Sequence of chain 1.A:
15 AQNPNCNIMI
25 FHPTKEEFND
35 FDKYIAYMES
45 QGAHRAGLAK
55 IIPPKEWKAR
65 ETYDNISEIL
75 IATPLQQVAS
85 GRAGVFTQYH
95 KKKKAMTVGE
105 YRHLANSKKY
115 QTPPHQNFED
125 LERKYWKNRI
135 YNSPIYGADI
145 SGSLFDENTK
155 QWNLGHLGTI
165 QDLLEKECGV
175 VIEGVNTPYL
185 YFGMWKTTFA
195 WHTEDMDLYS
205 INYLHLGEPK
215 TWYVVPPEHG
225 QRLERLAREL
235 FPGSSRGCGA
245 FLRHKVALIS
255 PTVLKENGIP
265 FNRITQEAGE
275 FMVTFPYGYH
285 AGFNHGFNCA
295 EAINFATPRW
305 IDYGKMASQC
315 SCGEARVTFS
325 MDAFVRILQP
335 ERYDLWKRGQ

Binding-site contacts:
Ligand atom C09 contacts residue HIS196 of chain 1.A at 3.1 Å.
Ligand atom N15 contacts residue HIS284 of chain 1.A at 3.3 Å (h-bond).
Ligand atom C01 contacts residue NI1 of chain 1.C at 2.9 Å.
Ligand atom C06 contacts residue TYR183 of chain 1.A at 3.9 Å (hydrophobic).
Ligand atom C06 contacts residue TYR185 of chain 1.A at 2.9 Å (hydrophobic).
Ligand atom C18 contacts residue TYR140 of chain 1.A at 3.4 Å (hydrophobic).
Ligand atom O20 contacts residue TYR140 of chain 1.A at 3.3 Å (h-bond).
Ligand atom C14 contacts residue PHE193 of chain 1.A at 3.7 Å (hydrophobic).
Ligand atom C02 contacts residue GLU198 of chain 1.A at 3.6 Å.
Ligand atom N15 contacts residue HIS196 of chain 1.A at 3.4 Å (h-bond).
Ligand atom N08 contacts residue NI1 of chain 1.C at 2.3 Å (h-bond).
Ligand atom C16 contacts residue LYS214 of chain 1.A at 3.8 Å.
Ligand atom C14 contacts residue NI1 of chain 1.C at 3.2 Å.
Ligand atom C16 contacts residue PHE193 of chain 1.A at 3.5 Å (hydrophobic).
Ligand atom N15 contacts residue NI1 of chain 1.C at 2.1 Å (h-bond).
Ligand atom C13 contacts residue PHE193 of chain 1.A at 3.5 Å (hydrophobic).
Ligand atom N08 contacts residue HIS196 of chain 1.A at 3.2 Å (h-bond).
Ligand atom C14 contacts residue HIS284 of chain 1.A at 3.6 Å.
Ligand atom N17 contacts residue TYR140 of chain 1.A at 2.4 Å (h-bond).
Ligand atom C10 contacts residue HIS196 of chain 1.A at 3.6 Å.
Ligand atom N08 contacts residue GLU198 of chain 1.A at 3.0 Å (salt-bridge).
Ligand atom O20 contacts residue LYS214 of chain 1.A at 2.8 Å (salt-bridge).
Ligand atom C16 contacts residue TYR140 of chain 1.A at 3.3 Å (hydrophobic).
Ligand atom C12 contacts residue PHE193 of chain 1.A at 3.7 Å (hydrophobic).
Ligand atom C04 contacts residue ASN298 of chain 1.A at 3.2 Å.
Ligand atom C13 contacts residue TRP216 of chain 1.A at 3.5 Å (hydrophobic).
Ligand atom N19 contacts residue TYR185 of chain 1.A at 3.7 Å.
Ligand atom C18 contacts residue TYR185 of chain 1.A at 3.2 Å (hydrophobic).
Ligand atom N17 contacts residue TYR185 of chain 1.A at 3.6 Å.
Ligand atom C09 contacts residue NI1 of chain 1.C at 2.9 Å.
Ligand atom C03 contacts residue GLU198 of chain 1.A at 3.2 Å.
Ligand atom C13 contacts residue ASN206 of chain 1.A at 3.8 Å.
Ligand atom C07 contacts residue ALA296 of chain 1.A at 3.8 Å (hydrophobic).
Ligand atom C03 contacts residue ASN298 of chain 1.A at 3.4 Å.
Ligand atom C14 contacts residue TRP216 of chain 1.A at 3.4 Å (hydrophobic).
Ligand atom C07 contacts residue TYR185 of chain 1.A at 3.0 Å (hydrophobic).
Ligand atom C10 contacts residue NI1 of chain 1.C at 2.9 Å.
Ligand atom C01 contacts residue GLU198 of chain 1.A at 3.2 Å.
Ligand atom O20 contacts residue PHE193 of chain 1.A at 3.4 Å.
Ligand atom C05 contacts residue TYR183 of chain 1.A at 3.7 Å (hydrophobic).

A small-molecule ligand and the protein it binds are described below.
Small molecule (SMILES): O=c1nc[nH]c2c(CNCc3ccccc3)nccc12